Binding-site contacts:
Ligand atom O3 contacts residue ALA313 of chain 2.F at 4.2 Å.
Ligand atom O contacts residue ALA313 of chain 2.F at 3.8 Å.
Ligand atom C contacts residue GLY315 of chain 2.F at 4.1 Å.
Ligand atom O3 contacts residue ARG93 of chain 2.F at 4.2 Å.
Ligand atom O contacts residue GLY315 of chain 2.F at 3.1 Å (h-bond).
Ligand atom CA contacts residue LYS290 of chain 2.F at 4.3 Å.
Ligand atom OXT contacts residue ALA313 of chain 2.F at 3.5 Å.
Ligand atom O3 contacts residue MG1 of chain 2.JA at 2.7 Å.
Ligand atom O3 contacts residue MET311 of chain 2.F at 4.0 Å.
Ligand atom C contacts residue MG1 of chain 2.JA at 3.0 Å.
Ligand atom O contacts residue THR348 of chain 2.F at 2.5 Å (h-bond).
Ligand atom OXT contacts residue GLY315 of chain 2.F at 4.3 Å.
Ligand atom OXT contacts residue ASP316 of chain 2.F at 2.9 Å (salt-bridge).
Ligand atom CB contacts residue MET311 of chain 2.F at 4.0 Å (hydrophobic).
Ligand atom CA contacts residue ALA313 of chain 2.F at 4.0 Å (hydrophobic).
Ligand atom O contacts residue ARG314 of chain 2.F at 4.1 Å.
Ligand atom OXT contacts residue MG1 of chain 2.JA at 2.0 Å.
Ligand atom CB contacts residue SER382 of chain 2.F at 4.1 Å.
Ligand atom CA contacts residue GLU292 of chain 2.F at 4.3 Å.
Ligand atom O contacts residue ASP316 of chain 2.F at 3.6 Å (salt-bridge).
Ligand atom CA contacts residue THR348 of chain 2.F at 3.7 Å.
Ligand atom O3 contacts residue GLU292 of chain 2.F at 3.8 Å.
Ligand atom CB contacts residue THR348 of chain 2.F at 3.1 Å.
Ligand atom CA contacts residue MG1 of chain 2.JA at 3.2 Å.
Ligand atom C contacts residue THR348 of chain 2.F at 3.4 Å.
Ligand atom C contacts residue GLU292 of chain 2.F at 3.9 Å.
Ligand atom O contacts residue MG1 of chain 2.JA at 4.1 Å.
Ligand atom CB contacts residue ARG93 of chain 2.F at 4.1 Å.
Ligand atom CA contacts residue MET311 of chain 2.F at 4.0 Å (hydrophobic).
Ligand atom C contacts residue ALA313 of chain 2.F at 3.6 Å (hydrophobic).
Ligand atom C contacts residue ASP316 of chain 2.F at 3.9 Å.
Ligand atom O3 contacts residue LYS290 of chain 2.F at 3.1 Å (salt-bridge).
Ligand atom OXT contacts residue GLU292 of chain 2.F at 2.8 Å (salt-bridge).
Ligand atom CB contacts residue MET380 of chain 2.F at 3.8 Å (hydrophobic).

Sequence of chain 2.F:
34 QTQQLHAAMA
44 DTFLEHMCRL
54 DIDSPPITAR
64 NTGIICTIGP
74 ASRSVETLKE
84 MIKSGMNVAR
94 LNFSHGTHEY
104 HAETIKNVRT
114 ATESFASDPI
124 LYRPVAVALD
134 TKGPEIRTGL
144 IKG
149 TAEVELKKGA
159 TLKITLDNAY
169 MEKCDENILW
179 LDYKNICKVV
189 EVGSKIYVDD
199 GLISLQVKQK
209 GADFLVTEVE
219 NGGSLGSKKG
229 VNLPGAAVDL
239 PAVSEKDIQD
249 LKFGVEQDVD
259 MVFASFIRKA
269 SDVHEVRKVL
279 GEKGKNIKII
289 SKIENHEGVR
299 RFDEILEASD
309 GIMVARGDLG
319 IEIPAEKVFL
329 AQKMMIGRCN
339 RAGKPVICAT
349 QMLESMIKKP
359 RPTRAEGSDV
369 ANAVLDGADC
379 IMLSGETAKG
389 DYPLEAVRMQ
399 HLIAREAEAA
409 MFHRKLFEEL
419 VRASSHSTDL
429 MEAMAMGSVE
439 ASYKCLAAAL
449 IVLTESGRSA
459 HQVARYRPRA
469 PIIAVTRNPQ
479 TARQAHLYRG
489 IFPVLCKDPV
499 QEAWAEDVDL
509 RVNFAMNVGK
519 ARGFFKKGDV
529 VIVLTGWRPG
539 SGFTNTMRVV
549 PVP

The protein below binds the small molecule below.
Small molecule (SMILES): CC(=O)C(=O)O